The small molecule below binds the protein below.
Small molecule (SMILES): O[C@@H]1[C@@H](O)[C@@H](O)OC[C@H]1O

Binding-site contacts:
Ligand atom C5 contacts residue PRO81 of chain 1.A at 3.9 Å (hydrophobic).
Ligand atom O4 contacts residue THR66 of chain 1.A at 3.8 Å.
Ligand atom O4 contacts residue PHE68 of chain 1.A at 4.3 Å.
Ligand atom O1 contacts residue PRO81 of chain 1.A at 4.0 Å.
Ligand atom O3 contacts residue ALA65 of chain 1.A at 3.7 Å.
Ligand atom C5 contacts residue PHE68 of chain 1.A at 3.7 Å (hydrophobic).
Ligand atom C4 contacts residue PHE68 of chain 1.A at 3.6 Å (hydrophobic).
Ligand atom C4 contacts residue HIS23 of chain 1.A at 4.3 Å.
Ligand atom O4 contacts residue ALA65 of chain 1.A at 3.4 Å.
Ligand atom C5 contacts residue HIS80 of chain 1.A at 4.0 Å.
Ligand atom O1 contacts residue HIS80 of chain 1.A at 4.0 Å.
Ligand atom C1 contacts residue PRO81 of chain 1.A at 4.1 Å (hydrophobic).
Ligand atom O5 contacts residue PRO81 of chain 1.A at 3.3 Å.
Ligand atom C3 contacts residue ALA65 of chain 1.A at 4.0 Å (hydrophobic).
Ligand atom C2 contacts residue HIS23 of chain 1.A at 4.4 Å.
Ligand atom C5 contacts residue GLY67 of chain 1.A at 3.6 Å.
Ligand atom C4 contacts residue GLY67 of chain 1.A at 3.9 Å.
Ligand atom O3 contacts residue HIS23 of chain 1.A at 2.8 Å (h-bond).
Ligand atom C1 contacts residue PHE68 of chain 1.A at 4.4 Å (hydrophobic).
Ligand atom C2 contacts residue PHE68 of chain 1.A at 4.4 Å (hydrophobic).
Ligand atom C4 contacts residue ALA65 of chain 1.A at 4.4 Å (hydrophobic).
Ligand atom O5 contacts residue PHE68 of chain 1.A at 3.4 Å.
Ligand atom C3 contacts residue HIS23 of chain 1.A at 4.0 Å.
Ligand atom O4 contacts residue GLY67 of chain 1.A at 2.9 Å (h-bond).

Sequence of chain 1.A:
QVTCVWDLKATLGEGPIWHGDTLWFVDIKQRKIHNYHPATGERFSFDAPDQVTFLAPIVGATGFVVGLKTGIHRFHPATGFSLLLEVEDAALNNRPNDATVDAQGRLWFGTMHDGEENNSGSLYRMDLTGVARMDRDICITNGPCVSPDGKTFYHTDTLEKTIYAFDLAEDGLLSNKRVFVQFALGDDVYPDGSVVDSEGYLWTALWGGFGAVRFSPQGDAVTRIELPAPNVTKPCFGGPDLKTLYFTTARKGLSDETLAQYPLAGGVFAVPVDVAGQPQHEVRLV